Binding-site contacts:
Ligand atom O7 contacts residue ASN109 of chain 1.C at 4.2 Å.
Ligand atom C1 contacts residue ASN109 of chain 1.C at 1.4 Å.
Ligand atom C7 contacts residue THR111 of chain 1.C at 4.1 Å.
Ligand atom C6 contacts residue PHE144 of chain 1.C at 4.5 Å (hydrophobic).
Ligand atom C8 contacts residue ASN109 of chain 1.C at 3.4 Å.
Ligand atom C1 contacts residue VAL114 of chain 1.C at 4.2 Å (hydrophobic).
Ligand atom C2 contacts residue ASN112 of chain 1.C at 4.3 Å.
Ligand atom O5 contacts residue ASN109 of chain 1.C at 2.4 Å (h-bond).
Ligand atom C5 contacts residue VAL114 of chain 1.C at 4.1 Å (hydrophobic).
Ligand atom C5 contacts residue ASN109 of chain 1.C at 3.7 Å.
Ligand atom N2 contacts residue ASN112 of chain 1.C at 3.8 Å.
Ligand atom C7 contacts residue ASN112 of chain 1.C at 4.4 Å.
Ligand atom C3 contacts residue ASN109 of chain 1.C at 3.8 Å.
Ligand atom C1 contacts residue ASN112 of chain 1.C at 3.7 Å.
Ligand atom C4 contacts residue ASN109 of chain 1.C at 4.2 Å.
Ligand atom C7 contacts residue ASN109 of chain 1.C at 3.3 Å.
Ligand atom O6 contacts residue VAL114 of chain 1.C at 4.4 Å.
Ligand atom O5 contacts residue VAL114 of chain 1.C at 4.2 Å.
Ligand atom N2 contacts residue ASN109 of chain 1.C at 2.8 Å (h-bond).
Ligand atom O6 contacts residue ASN109 of chain 1.C at 4.0 Å.
Ligand atom O7 contacts residue PHE162 of chain 1.C at 3.9 Å.
Ligand atom O7 contacts residue THR111 of chain 1.C at 3.3 Å.
Ligand atom O6 contacts residue PHE144 of chain 1.C at 3.3 Å.
Ligand atom C2 contacts residue ASN109 of chain 1.C at 2.4 Å.

The small molecule below binds the protein below.
Small molecule (SMILES): CC(=O)N[C@@H]1[C@@H](O)[C@H](O)[C@@H](CO)O[C@H]1O

Sequence of chain 1.C:
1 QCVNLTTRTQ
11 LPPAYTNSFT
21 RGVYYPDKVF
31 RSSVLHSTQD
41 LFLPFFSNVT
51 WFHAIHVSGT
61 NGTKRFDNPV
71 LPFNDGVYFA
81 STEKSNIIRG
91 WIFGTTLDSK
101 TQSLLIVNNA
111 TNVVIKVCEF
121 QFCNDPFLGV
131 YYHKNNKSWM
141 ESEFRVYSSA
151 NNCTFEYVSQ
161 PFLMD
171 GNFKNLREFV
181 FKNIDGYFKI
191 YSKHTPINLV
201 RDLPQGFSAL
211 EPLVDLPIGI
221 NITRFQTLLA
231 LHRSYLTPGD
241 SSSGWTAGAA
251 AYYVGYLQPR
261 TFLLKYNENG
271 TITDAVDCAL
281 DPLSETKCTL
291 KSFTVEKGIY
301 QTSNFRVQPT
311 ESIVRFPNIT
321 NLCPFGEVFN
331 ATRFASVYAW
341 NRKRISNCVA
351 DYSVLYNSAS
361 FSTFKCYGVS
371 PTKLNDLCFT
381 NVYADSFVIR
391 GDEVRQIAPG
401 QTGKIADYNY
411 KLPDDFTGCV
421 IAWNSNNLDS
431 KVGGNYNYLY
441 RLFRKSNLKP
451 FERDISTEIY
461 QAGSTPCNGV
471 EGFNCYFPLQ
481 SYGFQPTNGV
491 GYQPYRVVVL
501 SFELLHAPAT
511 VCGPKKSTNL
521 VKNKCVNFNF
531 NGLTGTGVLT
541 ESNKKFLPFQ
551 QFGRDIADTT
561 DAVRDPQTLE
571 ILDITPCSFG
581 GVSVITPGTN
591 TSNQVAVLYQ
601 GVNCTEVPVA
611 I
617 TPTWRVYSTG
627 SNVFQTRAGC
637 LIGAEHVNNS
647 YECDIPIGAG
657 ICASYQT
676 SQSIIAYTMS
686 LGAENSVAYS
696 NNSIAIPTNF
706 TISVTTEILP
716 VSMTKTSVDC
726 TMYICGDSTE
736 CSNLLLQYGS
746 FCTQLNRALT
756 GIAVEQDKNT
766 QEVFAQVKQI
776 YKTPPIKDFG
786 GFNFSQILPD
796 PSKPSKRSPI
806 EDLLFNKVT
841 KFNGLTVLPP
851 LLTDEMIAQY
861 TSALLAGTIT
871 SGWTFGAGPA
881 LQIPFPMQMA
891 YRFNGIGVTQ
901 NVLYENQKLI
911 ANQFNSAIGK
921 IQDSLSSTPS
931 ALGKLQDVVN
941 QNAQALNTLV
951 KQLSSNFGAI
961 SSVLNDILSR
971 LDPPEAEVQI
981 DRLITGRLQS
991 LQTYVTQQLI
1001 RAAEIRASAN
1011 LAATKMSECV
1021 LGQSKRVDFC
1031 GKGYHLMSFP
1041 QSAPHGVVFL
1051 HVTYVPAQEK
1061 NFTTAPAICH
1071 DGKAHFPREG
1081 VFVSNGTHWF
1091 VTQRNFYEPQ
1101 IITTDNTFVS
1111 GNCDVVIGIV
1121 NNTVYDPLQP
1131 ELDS